The small molecule below binds the protein below.
Small molecule (SMILES): CC(=O)N[C@@H]1[C@@H](O)[C@H](O)[C@@H](CO)O[C@H]1O

Binding-site contacts:
Ligand atom N2 contacts residue ASP441 of chain 1.C at 3.7 Å.
Ligand atom C1 contacts residue SER446 of chain 1.C at 4.3 Å.
Ligand atom C7 contacts residue ASN440 of chain 1.C at 4.0 Å.
Ligand atom C1 contacts residue PRO447 of chain 1.C at 4.4 Å (hydrophobic).
Ligand atom O7 contacts residue ASN440 of chain 1.C at 3.4 Å.
Ligand atom C3 contacts residue ASN440 of chain 1.C at 3.4 Å.
Ligand atom C6 contacts residue SER446 of chain 1.C at 4.3 Å.
Ligand atom C3 contacts residue HIS449 of chain 1.C at 4.2 Å.
Ligand atom O3 contacts residue ASN440 of chain 1.C at 3.7 Å.
Ligand atom O5 contacts residue SER446 of chain 1.C at 3.5 Å.
Ligand atom N2 contacts residue ASN440 of chain 1.C at 3.7 Å.
Ligand atom O5 contacts residue PRO447 of chain 1.C at 4.2 Å.
Ligand atom C1 contacts residue ASN440 of chain 1.C at 1.5 Å.
Ligand atom C6 contacts residue PRO447 of chain 1.C at 3.7 Å (hydrophobic).
Ligand atom C1 contacts residue HIS449 of chain 1.C at 4.4 Å.
Ligand atom C4 contacts residue HIS449 of chain 1.C at 4.0 Å.
Ligand atom C2 contacts residue ASN440 of chain 1.C at 2.5 Å.
Ligand atom C5 contacts residue ASN440 of chain 1.C at 3.5 Å.
Ligand atom C1 contacts residue ASP441 of chain 1.C at 4.2 Å.
Ligand atom O3 contacts residue HIS449 of chain 1.C at 3.3 Å.
Ligand atom O5 contacts residue ASN440 of chain 1.C at 2.4 Å (h-bond).
Ligand atom C4 contacts residue ASN440 of chain 1.C at 3.6 Å.
Ligand atom C8 contacts residue ASP441 of chain 1.C at 1.4 Å.
Ligand atom C2 contacts residue HIS449 of chain 1.C at 4.3 Å.
Ligand atom C7 contacts residue ASP441 of chain 1.C at 2.8 Å.
Ligand atom O7 contacts residue PRO439 of chain 1.C at 3.7 Å.
Ligand atom O7 contacts residue ASP441 of chain 1.C at 3.2 Å (salt-bridge).

Sequence of chain 1.C:
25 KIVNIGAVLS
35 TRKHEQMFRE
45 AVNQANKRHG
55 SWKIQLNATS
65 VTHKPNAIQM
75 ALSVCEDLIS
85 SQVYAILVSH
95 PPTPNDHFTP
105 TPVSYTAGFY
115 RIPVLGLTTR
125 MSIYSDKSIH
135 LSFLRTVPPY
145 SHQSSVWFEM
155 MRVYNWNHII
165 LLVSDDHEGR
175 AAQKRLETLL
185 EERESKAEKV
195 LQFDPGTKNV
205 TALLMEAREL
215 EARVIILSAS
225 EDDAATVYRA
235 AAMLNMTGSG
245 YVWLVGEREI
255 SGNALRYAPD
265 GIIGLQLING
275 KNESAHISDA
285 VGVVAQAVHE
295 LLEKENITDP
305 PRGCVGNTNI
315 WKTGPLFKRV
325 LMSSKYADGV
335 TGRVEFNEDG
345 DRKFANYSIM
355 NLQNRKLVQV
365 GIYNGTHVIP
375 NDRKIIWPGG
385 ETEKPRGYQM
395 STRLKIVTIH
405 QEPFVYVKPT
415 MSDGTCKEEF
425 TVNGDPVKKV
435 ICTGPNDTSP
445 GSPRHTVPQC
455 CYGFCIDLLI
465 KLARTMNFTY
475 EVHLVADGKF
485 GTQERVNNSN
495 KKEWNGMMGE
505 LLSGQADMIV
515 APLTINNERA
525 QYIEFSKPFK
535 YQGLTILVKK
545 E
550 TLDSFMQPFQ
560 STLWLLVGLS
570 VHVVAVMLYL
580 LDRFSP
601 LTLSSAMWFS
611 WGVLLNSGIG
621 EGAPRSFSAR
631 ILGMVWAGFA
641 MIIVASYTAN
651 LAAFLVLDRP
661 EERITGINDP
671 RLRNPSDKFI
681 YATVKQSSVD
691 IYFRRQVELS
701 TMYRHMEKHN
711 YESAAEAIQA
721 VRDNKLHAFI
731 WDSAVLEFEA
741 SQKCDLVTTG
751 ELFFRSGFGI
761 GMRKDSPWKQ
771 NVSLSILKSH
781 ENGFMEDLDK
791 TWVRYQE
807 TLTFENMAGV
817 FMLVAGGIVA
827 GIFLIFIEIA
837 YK